This small molecule binds to this protein.
Small molecule (SMILES): OC[C@H]1O[C@@H](O)[C@@H](O)[C@@H](O)[C@@H]1O

Binding-site contacts:
Ligand atom C1 contacts residue NAG1 of chain 17.T at 1.7 Å.
Ligand atom C2 contacts residue BMA1 of chain 17.V at 3.2 Å.
Ligand atom C3 contacts residue BMA1 of chain 17.V at 2.5 Å.
Ligand atom O4 contacts residue BMA1 of chain 17.V at 4.0 Å.
Ligand atom O2 contacts residue NAG1 of chain 17.T at 3.4 Å (h-bond).
Ligand atom O2 contacts residue BMA1 of chain 17.V at 3.0 Å (h-bond).
Ligand atom C5 contacts residue NAG1 of chain 17.T at 3.8 Å.
Ligand atom C2 contacts residue NAG1 of chain 17.T at 2.9 Å.
Ligand atom C4 contacts residue BMA1 of chain 17.V at 3.6 Å.
Ligand atom O5 contacts residue NAG1 of chain 17.T at 2.5 Å (h-bond).
Ligand atom O2 contacts residue HIS2 of chain 17.D at 3.4 Å (h-bond).
Ligand atom O6 contacts residue NAG1 of chain 17.T at 4.5 Å.
Ligand atom O3 contacts residue BMA1 of chain 17.V at 1.1 Å.
Ligand atom C3 contacts residue NAG1 of chain 17.T at 4.1 Å.
Ligand atom C2 contacts residue HIS2 of chain 17.D at 4.5 Å.

Sequence of chain 17.D:
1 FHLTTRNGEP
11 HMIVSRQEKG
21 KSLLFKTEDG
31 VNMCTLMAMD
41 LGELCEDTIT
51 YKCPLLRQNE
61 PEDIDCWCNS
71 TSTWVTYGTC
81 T